Binding-site contacts:
Ligand atom N1 contacts residue PHE285 of chain 1.A at 3.9 Å.
Ligand atom O contacts residue THR331 of chain 1.A at 3.9 Å.
Ligand atom C9 contacts residue SER183 of chain 1.A at 3.5 Å.
Ligand atom C3 contacts residue PHE285 of chain 1.A at 4.2 Å (hydrophobic).
Ligand atom S contacts residue ASN328 of chain 1.A at 3.4 Å (h-bond).
Ligand atom C8 contacts residue ASP216 of chain 1.A at 4.1 Å.
Ligand atom O2 contacts residue HIS214 of chain 1.A at 3.5 Å (h-bond).
Ligand atom N contacts residue CYS104 of chain 1.A at 4.0 Å.
Ligand atom C contacts residue SER183 of chain 1.A at 3.9 Å.
Ligand atom C2 contacts residue PHE285 of chain 1.A at 3.8 Å (hydrophobic).
Ligand atom C6 contacts residue HIS214 of chain 1.A at 3.9 Å.
Ligand atom O1 contacts residue PHE285 of chain 1.A at 3.8 Å.
Ligand atom S contacts residue PHE211 of chain 1.A at 3.8 Å.
Ligand atom C9 contacts residue ARG87 of chain 1.A at 3.6 Å.
Ligand atom O4 contacts residue ARG87 of chain 1.A at 2.9 Å (salt-bridge).
Ligand atom C9 contacts residue LEU321 of chain 1.A at 4.2 Å (hydrophobic).
Ligand atom O2 contacts residue FE1 of chain 1.B at 3.4 Å.
Ligand atom C8 contacts residue FE1 of chain 1.B at 3.1 Å.
Ligand atom C5 contacts residue HIS214 of chain 1.A at 4.2 Å.
Ligand atom C1 contacts residue PHE285 of chain 1.A at 4.2 Å (hydrophobic).
Ligand atom C4 contacts residue LEU324 of chain 1.A at 3.8 Å (hydrophobic).
Ligand atom C3 contacts residue LEU324 of chain 1.A at 3.9 Å (hydrophobic).
Ligand atom O4 contacts residue CYS104 of chain 1.A at 4.3 Å.
Ligand atom N1 contacts residue LEU324 of chain 1.A at 3.8 Å.
Ligand atom C6 contacts residue LEU324 of chain 1.A at 3.9 Å (hydrophobic).
Ligand atom C1 contacts residue LEU321 of chain 1.A at 4.0 Å (hydrophobic).
Ligand atom O4 contacts residue LEU321 of chain 1.A at 4.1 Å.
Ligand atom O3 contacts residue SER183 of chain 1.A at 2.7 Å (h-bond).
Ligand atom O1 contacts residue HIS214 of chain 1.A at 3.1 Å (h-bond).
Ligand atom C7 contacts residue HIS214 of chain 1.A at 3.8 Å.
Ligand atom O1 contacts residue ASP216 of chain 1.A at 2.9 Å (salt-bridge).
Ligand atom C contacts residue CYS104 of chain 1.A at 4.1 Å (hydrophobic).
Ligand atom C8 contacts residue HIS214 of chain 1.A at 3.3 Å.
Ligand atom O1 contacts residue FE1 of chain 1.B at 2.3 Å.
Ligand atom C7 contacts residue PHE211 of chain 1.A at 4.0 Å (hydrophobic).
Ligand atom C9 contacts residue CYS104 of chain 1.A at 4.2 Å (hydrophobic).
Ligand atom O3 contacts residue ARG87 of chain 1.A at 2.9 Å (salt-bridge).
Ligand atom C contacts residue VAL185 of chain 1.A at 4.1 Å (hydrophobic).
Ligand atom O contacts residue LEU324 of chain 1.A at 4.3 Å.
Ligand atom N contacts residue TYR91 of chain 1.A at 3.1 Å (h-bond).

The small molecule below binds the protein below.
Small molecule (SMILES): N[C@@H](CCCC(=O)N[C@@H](CCS)C(=O)O)C(=O)O

Sequence of chain 1.A:
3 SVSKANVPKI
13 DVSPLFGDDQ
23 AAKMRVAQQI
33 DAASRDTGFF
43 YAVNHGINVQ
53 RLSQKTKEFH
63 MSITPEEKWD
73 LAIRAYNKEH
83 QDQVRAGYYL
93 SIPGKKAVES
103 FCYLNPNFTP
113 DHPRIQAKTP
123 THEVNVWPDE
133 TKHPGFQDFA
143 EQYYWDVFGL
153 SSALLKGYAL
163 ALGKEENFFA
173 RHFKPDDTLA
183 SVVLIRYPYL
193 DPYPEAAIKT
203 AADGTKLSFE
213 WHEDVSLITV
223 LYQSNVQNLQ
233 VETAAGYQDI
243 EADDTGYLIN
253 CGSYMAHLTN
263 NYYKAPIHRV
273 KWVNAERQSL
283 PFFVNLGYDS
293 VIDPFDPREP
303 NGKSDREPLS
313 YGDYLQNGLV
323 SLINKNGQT